Binding-site contacts:
Ligand atom NZ contacts residue LYS1225 of chain 4.NA at 2.2 Å.
Ligand atom N contacts residue THR1065 of chain 4.C at 3.2 Å (h-bond).
Ligand atom CG contacts residue GLN565 of chain 4.F at 1.5 Å.
Ligand atom N contacts residue GLN1074 of chain 4.C at 3.2 Å (h-bond).
Ligand atom O contacts residue GLN1074 of chain 4.C at 3.0 Å (h-bond).
Ligand atom CE contacts residue LYS1225 of chain 4.NA at 3.3 Å.
Ligand atom NH2 contacts residue ASP1073 of chain 4.C at 3.1 Å (salt-bridge).
Ligand atom CE2 contacts residue GLN565 of chain 4.F at 2.0 Å.
Ligand atom CE contacts residue GLU1228 of chain 4.NA at 3.4 Å.
Ligand atom CE1 contacts residue GLN565 of chain 4.F at 1.8 Å.
Ligand atom CD1 contacts residue ILE1053 of chain 4.C at 3.4 Å (hydrophobic).
Ligand atom CB contacts residue GLN1074 of chain 4.C at 3.5 Å.
Ligand atom CD1 contacts residue ARG567 of chain 4.F at 3.4 Å.
Ligand atom CB contacts residue GLN565 of chain 4.F at 2.0 Å.
Ligand atom CZ contacts residue ARG1044 of chain 4.C at 3.3 Å.
Ligand atom CD1 contacts residue ARG1044 of chain 4.C at 3.1 Å.
Ligand atom O contacts residue ASN1069 of chain 4.C at 3.0 Å (h-bond).
Ligand atom CG2 contacts residue PHE1068 of chain 4.C at 3.6 Å (hydrophobic).
Ligand atom CZ contacts residue GLN565 of chain 4.F at 2.3 Å.
Ligand atom NH1 contacts residue ASN1069 of chain 4.C at 2.8 Å (h-bond).
Ligand atom CD1 contacts residue PHE1068 of chain 4.C at 3.4 Å (hydrophobic).
Ligand atom C contacts residue ASN1069 of chain 4.C at 3.2 Å.
Ligand atom CG1 contacts residue PHE1068 of chain 4.C at 3.4 Å (hydrophobic).
Ligand atom CG contacts residue GLU1052 of chain 4.C at 3.2 Å.
Ligand atom O contacts residue THR1065 of chain 4.C at 3.2 Å.
Ligand atom CD1 contacts residue GLN565 of chain 4.F at 1.2 Å.
Ligand atom CD1 contacts residue THR1065 of chain 4.C at 3.5 Å.
Ligand atom OG1 contacts residue ARG1049 of chain 4.C at 2.9 Å (salt-bridge).
Ligand atom CG contacts residue ILE1045 of chain 4.C at 3.5 Å (hydrophobic).
Ligand atom NH1 contacts residue ASP1073 of chain 4.C at 3.6 Å.
Ligand atom NZ contacts residue ASP1073 of chain 4.C at 3.0 Å (salt-bridge).
Ligand atom CA contacts residue ASN1069 of chain 4.C at 3.5 Å.
Ligand atom CA contacts residue THR1065 of chain 4.C at 3.6 Å.
Ligand atom O contacts residue ASN1069 of chain 4.C at 3.3 Å (h-bond).
Ligand atom CD2 contacts residue GLN565 of chain 4.F at 1.6 Å.
Ligand atom CD contacts residue GLN1074 of chain 4.C at 3.5 Å.
Ligand atom CE1 contacts residue ARG1044 of chain 4.C at 3.5 Å.
Ligand atom CB contacts residue GLU1052 of chain 4.C at 3.1 Å.
Ligand atom N contacts residue ASN1069 of chain 4.C at 2.9 Å (h-bond).
Ligand atom CA contacts residue GLN565 of chain 4.F at 3.1 Å.

Sequence of chain 4.C:
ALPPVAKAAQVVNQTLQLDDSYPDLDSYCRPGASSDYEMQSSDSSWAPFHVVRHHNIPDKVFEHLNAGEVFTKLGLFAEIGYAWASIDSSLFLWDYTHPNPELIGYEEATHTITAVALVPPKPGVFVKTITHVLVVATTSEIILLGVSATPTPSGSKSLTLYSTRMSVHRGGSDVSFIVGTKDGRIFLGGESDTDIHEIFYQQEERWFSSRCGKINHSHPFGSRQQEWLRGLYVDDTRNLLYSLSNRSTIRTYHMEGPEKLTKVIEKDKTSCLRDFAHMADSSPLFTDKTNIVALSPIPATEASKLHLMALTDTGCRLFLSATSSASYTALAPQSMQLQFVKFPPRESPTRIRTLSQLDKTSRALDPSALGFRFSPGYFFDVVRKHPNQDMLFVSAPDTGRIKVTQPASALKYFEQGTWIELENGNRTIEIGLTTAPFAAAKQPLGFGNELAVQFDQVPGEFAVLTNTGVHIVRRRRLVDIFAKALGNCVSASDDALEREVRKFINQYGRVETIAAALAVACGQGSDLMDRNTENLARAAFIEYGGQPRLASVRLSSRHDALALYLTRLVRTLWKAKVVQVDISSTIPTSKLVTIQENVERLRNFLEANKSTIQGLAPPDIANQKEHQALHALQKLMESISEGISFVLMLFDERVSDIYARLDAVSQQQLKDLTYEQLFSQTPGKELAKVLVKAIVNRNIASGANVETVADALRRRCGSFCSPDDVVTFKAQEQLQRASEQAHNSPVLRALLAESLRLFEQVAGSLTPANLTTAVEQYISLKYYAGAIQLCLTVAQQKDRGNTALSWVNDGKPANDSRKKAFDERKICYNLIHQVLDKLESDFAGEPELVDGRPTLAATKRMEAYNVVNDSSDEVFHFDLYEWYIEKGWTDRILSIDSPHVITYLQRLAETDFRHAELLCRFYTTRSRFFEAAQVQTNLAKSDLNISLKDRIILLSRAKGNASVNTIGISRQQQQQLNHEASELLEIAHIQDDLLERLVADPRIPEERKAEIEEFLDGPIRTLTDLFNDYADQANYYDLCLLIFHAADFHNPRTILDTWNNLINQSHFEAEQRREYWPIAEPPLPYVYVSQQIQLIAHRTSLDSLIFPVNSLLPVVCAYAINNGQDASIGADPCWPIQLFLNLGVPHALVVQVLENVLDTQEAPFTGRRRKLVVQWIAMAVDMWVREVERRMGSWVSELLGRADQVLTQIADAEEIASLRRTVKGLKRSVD

The protein below binds the small molecule below.
Small molecule (SMILES): CC[C@H](C)[C@H](NC(=O)[C@@H](NC(=O)[C@H](CC(C)C)NC(=O)[C@@H](N)CCCCN)C(C)C)C(=O)N[C@@H](CC(N)=O)C(=O)N[C@@H](CCCCN)C(=O)N[C@@H](CC(=O)O)C(=O)N[C@@H](CCSC)C(=O)N[C@@H](CCCN=C(N)N)C(=O)N[C@H](C(=O)N[C@@H](CC(=O)O)C(=O)N[C@@H](CC(C)C)C(=O)N[C@@H](Cc1ccccc1)C(=O)N[C@@H](CO)C(=O)N1CCC[C@H]1C(=O)N1CCC[C@H]1C(=O)N[C@H](C=O)CC(N)=O)[C@@H](C)O

Sequence of chain 4.NA:
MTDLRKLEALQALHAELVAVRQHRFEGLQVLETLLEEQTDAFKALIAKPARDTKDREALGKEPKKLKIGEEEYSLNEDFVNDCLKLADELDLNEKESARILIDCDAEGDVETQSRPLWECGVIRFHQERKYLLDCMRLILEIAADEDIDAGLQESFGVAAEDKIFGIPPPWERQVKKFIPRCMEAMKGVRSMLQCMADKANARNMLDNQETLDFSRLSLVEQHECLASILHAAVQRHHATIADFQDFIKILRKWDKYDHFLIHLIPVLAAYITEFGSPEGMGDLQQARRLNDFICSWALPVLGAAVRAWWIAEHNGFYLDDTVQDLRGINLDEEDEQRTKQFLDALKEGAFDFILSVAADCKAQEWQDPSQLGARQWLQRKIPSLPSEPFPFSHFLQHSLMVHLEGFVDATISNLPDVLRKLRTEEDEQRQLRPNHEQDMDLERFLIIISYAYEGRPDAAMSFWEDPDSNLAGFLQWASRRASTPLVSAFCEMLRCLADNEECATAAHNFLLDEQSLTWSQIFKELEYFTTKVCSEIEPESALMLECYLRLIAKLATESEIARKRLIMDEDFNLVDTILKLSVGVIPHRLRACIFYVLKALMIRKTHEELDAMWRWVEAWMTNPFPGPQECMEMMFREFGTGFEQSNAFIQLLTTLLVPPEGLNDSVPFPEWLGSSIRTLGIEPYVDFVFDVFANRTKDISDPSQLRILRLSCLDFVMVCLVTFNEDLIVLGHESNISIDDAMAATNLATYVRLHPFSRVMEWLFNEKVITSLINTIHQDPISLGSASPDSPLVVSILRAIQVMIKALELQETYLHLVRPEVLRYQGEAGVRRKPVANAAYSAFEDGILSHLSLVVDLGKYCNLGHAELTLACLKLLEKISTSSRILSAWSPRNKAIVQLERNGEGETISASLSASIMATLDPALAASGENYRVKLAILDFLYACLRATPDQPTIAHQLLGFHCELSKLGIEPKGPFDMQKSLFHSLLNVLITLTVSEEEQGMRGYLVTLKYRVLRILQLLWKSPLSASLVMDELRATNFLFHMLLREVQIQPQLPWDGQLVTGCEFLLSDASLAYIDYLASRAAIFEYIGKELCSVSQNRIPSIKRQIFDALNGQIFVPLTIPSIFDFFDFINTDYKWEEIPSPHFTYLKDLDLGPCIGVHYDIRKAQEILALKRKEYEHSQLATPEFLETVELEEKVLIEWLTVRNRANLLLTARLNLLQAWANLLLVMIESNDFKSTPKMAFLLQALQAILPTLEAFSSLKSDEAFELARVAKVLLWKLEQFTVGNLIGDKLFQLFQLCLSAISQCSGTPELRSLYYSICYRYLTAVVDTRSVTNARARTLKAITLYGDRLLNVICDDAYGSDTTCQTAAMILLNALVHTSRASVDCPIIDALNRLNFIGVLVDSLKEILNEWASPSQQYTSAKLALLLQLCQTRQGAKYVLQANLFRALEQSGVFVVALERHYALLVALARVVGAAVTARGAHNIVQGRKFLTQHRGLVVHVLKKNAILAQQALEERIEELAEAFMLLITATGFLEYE

Sequence of chain 4.F:
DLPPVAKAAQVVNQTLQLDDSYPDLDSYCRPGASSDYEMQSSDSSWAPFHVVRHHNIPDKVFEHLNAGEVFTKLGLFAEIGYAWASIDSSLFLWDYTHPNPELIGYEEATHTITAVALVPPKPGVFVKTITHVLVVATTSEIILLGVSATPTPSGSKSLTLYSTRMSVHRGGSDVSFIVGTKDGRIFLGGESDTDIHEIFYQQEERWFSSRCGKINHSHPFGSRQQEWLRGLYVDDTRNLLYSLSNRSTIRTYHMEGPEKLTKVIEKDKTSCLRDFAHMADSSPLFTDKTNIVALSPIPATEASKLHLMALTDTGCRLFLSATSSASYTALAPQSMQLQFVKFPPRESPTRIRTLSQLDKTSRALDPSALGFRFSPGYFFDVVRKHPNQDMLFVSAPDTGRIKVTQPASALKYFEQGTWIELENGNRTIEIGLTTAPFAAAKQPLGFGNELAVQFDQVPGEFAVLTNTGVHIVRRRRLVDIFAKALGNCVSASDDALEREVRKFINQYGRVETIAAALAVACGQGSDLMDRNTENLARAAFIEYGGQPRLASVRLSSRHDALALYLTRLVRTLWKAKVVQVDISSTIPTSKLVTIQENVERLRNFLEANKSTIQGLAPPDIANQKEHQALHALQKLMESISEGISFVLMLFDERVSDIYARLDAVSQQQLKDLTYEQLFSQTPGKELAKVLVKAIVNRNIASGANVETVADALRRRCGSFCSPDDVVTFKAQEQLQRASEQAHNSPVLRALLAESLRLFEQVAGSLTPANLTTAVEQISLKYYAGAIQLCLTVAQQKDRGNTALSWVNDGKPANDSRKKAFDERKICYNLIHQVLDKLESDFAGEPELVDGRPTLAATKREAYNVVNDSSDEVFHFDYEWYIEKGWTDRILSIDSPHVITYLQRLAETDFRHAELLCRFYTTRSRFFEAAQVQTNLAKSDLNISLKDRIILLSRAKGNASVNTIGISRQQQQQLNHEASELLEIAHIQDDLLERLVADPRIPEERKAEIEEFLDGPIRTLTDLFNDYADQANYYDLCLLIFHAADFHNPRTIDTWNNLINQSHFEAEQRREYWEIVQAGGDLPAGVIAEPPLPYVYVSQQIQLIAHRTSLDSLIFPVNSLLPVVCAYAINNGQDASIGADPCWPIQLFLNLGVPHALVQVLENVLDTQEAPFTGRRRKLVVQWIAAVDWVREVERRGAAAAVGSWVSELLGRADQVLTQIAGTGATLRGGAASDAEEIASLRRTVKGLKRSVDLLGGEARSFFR